Sequence of chain 1.B:
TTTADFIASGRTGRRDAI

The protein below binds the small molecule below.
Small molecule (SMILES): O[C@@H]1[C@H](O)[C@H](O)CO[C@H]1O

Binding-site contacts:
Ligand atom C2 contacts residue THR12 of chain 1.B at 2.5 Å.
Ligand atom C3 contacts residue THR12 of chain 1.B at 3.8 Å.
Ligand atom C5 contacts residue THR12 of chain 1.B at 3.4 Å.
Ligand atom O5 contacts residue THR12 of chain 1.B at 2.1 Å (h-bond).
Ligand atom C2 contacts residue GLY10 of chain 1.B at 4.2 Å.
Ligand atom C1 contacts residue ILE7 of chain 1.B at 4.2 Å (hydrophobic).
Ligand atom C4 contacts residue THR12 of chain 1.B at 4.0 Å.
Ligand atom C1 contacts residue THR12 of chain 1.B at 1.4 Å.